Sequence of chain 45.A:
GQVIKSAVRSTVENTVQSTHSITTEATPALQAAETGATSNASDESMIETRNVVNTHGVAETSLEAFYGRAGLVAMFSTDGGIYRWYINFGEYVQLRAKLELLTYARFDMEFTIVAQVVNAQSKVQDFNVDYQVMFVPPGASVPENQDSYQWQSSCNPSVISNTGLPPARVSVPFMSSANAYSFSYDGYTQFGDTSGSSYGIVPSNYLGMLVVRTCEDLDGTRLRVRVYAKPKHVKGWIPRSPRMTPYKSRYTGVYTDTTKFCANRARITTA

This small molecule binds to this protein.
Small molecule (SMILES): N[C@@H](CS)C(=O)O

Binding-site contacts:
Ligand atom O contacts residue TYR152 of chain 44.A at 3.6 Å.
Ligand atom N contacts residue GLN155 of chain 44.A at 4.3 Å.
Ligand atom CB contacts residue ASP150 of chain 44.A at 3.6 Å.
Ligand atom SG contacts residue ALA241 of chain 45.C at 3.5 Å (h-bond).
Ligand atom C contacts residue TYR95 of chain 45.A at 4.5 Å (hydrophobic).
Ligand atom SG contacts residue GLY240 of chain 45.C at 4.0 Å.
Ligand atom N contacts residue TYR152 of chain 44.A at 3.5 Å.
Ligand atom C contacts residue ASP150 of chain 44.A at 3.8 Å.
Ligand atom SG contacts residue GLU239 of chain 45.C at 4.3 Å.
Ligand atom CB contacts residue MET78 of chain 45.A at 3.9 Å (hydrophobic).
Ligand atom N contacts residue ASP150 of chain 44.A at 4.4 Å.
Ligand atom O contacts residue GLN155 of chain 44.A at 3.0 Å (h-bond).
Ligand atom C contacts residue TYR152 of chain 44.A at 3.6 Å (hydrophobic).
Ligand atom CA contacts residue GLY1 of chain 45.E at 2.4 Å.
Ligand atom N contacts residue GLN238 of chain 45.C at 3.8 Å.
Ligand atom SG contacts residue GLY1 of chain 45.E at 4.2 Å.
Ligand atom CA contacts residue SER151 of chain 44.A at 4.0 Å.
Ligand atom C contacts residue MET78 of chain 45.A at 4.2 Å (hydrophobic).
Ligand atom O contacts residue LEU75 of chain 45.A at 4.4 Å.
Ligand atom CA contacts residue TYR152 of chain 44.A at 3.8 Å (hydrophobic).
Ligand atom CB contacts residue GLU239 of chain 45.C at 4.0 Å.
Ligand atom SG contacts residue MET78 of chain 45.A at 3.8 Å.
Ligand atom CA contacts residue GLU239 of chain 45.C at 3.9 Å.
Ligand atom SG contacts residue TYR95 of chain 45.A at 3.8 Å.
Ligand atom CB contacts residue GLY1 of chain 45.E at 3.1 Å.
Ligand atom N contacts residue GLU239 of chain 45.C at 3.0 Å (salt-bridge).
Ligand atom C contacts residue GLY1 of chain 45.E at 1.3 Å.
Ligand atom N contacts residue GLY1 of chain 45.E at 3.7 Å.
Ligand atom CA contacts residue ASP150 of chain 44.A at 3.3 Å.
Ligand atom O contacts residue GLY1 of chain 45.E at 2.2 Å (h-bond).
Ligand atom C contacts residue GLN155 of chain 44.A at 4.2 Å.
Ligand atom C contacts residue SER151 of chain 44.A at 3.9 Å.
Ligand atom O contacts residue TYR95 of chain 45.A at 3.6 Å.

Sequence of chain 44.A:
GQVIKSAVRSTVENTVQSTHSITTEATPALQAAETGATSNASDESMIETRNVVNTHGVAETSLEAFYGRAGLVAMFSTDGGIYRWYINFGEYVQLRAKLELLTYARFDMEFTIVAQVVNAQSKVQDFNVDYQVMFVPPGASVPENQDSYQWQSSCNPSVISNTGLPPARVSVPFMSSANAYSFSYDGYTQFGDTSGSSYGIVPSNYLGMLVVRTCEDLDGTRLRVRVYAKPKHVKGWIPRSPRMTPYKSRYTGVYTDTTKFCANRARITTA

Sequence of chain 45.C:
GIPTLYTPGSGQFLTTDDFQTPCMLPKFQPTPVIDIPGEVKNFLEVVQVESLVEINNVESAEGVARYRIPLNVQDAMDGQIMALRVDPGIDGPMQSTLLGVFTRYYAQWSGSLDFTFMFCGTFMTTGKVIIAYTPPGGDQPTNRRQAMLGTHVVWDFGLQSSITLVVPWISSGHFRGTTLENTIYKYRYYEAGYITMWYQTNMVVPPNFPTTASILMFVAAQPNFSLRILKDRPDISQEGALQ